Sequence of chain 1.A:
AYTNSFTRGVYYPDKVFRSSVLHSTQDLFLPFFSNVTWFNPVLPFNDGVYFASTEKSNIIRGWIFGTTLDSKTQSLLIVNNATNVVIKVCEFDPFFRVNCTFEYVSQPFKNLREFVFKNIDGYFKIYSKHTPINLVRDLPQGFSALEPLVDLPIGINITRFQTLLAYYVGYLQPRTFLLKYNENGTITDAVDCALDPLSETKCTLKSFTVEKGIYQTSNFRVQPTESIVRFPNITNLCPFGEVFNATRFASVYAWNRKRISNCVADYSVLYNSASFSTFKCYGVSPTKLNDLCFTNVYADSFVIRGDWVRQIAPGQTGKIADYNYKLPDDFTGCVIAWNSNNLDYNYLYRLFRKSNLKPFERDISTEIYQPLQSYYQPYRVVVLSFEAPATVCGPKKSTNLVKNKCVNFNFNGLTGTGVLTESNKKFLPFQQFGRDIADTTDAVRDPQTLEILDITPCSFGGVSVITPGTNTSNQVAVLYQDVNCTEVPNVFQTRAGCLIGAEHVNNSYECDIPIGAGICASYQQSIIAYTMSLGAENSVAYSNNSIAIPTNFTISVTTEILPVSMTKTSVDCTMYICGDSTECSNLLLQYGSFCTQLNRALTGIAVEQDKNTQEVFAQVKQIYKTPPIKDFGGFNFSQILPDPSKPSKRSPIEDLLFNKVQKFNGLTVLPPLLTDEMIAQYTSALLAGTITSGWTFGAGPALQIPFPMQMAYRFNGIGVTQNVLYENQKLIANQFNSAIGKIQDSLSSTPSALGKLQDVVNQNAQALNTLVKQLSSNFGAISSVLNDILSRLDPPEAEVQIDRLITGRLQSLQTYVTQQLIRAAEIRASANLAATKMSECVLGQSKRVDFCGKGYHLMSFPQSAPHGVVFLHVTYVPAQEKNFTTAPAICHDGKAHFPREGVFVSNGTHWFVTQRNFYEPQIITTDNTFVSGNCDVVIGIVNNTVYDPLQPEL

Sequence of chain 1.C:
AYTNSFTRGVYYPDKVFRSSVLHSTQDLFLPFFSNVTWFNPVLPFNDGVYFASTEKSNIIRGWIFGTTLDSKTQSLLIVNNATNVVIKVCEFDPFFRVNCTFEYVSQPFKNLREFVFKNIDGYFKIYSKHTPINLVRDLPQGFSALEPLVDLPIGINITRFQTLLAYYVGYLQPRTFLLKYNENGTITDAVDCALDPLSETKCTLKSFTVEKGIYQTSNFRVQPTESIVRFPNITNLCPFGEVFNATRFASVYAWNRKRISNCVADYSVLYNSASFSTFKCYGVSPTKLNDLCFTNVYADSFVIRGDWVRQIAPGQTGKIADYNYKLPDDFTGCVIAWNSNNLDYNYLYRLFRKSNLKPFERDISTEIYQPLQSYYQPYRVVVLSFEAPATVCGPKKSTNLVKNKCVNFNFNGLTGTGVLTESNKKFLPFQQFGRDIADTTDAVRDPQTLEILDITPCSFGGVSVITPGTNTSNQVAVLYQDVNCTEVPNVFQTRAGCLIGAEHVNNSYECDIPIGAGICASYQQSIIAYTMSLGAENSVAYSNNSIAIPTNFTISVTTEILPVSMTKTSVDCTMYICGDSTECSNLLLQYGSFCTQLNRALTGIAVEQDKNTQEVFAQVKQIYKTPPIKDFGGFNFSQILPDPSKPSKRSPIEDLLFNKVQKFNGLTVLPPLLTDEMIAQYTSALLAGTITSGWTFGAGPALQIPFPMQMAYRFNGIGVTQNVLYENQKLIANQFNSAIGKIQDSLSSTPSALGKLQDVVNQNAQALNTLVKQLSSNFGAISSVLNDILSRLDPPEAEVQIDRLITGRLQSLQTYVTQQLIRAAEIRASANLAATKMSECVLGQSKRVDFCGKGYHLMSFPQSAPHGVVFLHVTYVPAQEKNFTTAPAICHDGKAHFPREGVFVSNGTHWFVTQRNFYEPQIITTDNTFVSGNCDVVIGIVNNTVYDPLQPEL

This small molecule binds to this protein.
Small molecule (SMILES): CC(=O)N[C@@H]1[C@@H](O)[C@H](O)[C@@H](CO)O[C@H]1O

Binding-site contacts:
Ligand atom C3 contacts residue ASN1074 of chain 1.C at 3.9 Å.
Ligand atom C1 contacts residue GLN895 of chain 1.A at 4.4 Å.
Ligand atom O5 contacts residue ASN1074 of chain 1.C at 2.4 Å (h-bond).
Ligand atom C8 contacts residue GLU1072 of chain 1.C at 3.3 Å.
Ligand atom N2 contacts residue ASN1074 of chain 1.C at 2.9 Å (h-bond).
Ligand atom C8 contacts residue LYS1073 of chain 1.C at 4.0 Å.
Ligand atom C5 contacts residue ASN1074 of chain 1.C at 3.8 Å.
Ligand atom C5 contacts residue ALA706 of chain 1.C at 3.8 Å (hydrophobic).
Ligand atom C1 contacts residue ASN1074 of chain 1.C at 1.5 Å.
Ligand atom C4 contacts residue ASN1074 of chain 1.C at 4.3 Å.
Ligand atom C1 contacts residue ALA706 of chain 1.C at 4.4 Å (hydrophobic).
Ligand atom C8 contacts residue ASN1074 of chain 1.C at 3.5 Å.
Ligand atom O7 contacts residue ASN1074 of chain 1.C at 3.5 Å (h-bond).
Ligand atom O6 contacts residue ALA706 of chain 1.C at 4.3 Å.
Ligand atom O5 contacts residue ALA706 of chain 1.C at 4.4 Å.
Ligand atom C2 contacts residue ASN1074 of chain 1.C at 2.5 Å.
Ligand atom C7 contacts residue ASN1074 of chain 1.C at 3.1 Å.